Binding-site contacts:
Ligand atom O2P contacts residue ARG131 of chain 2.A at 2.8 Å (salt-bridge).
Ligand atom CD contacts residue TRP232 of chain 2.A at 3.4 Å (hydrophobic).
Ligand atom O1P contacts residue TYR132 of chain 2.A at 3.8 Å.
Ligand atom O3P contacts residue ARG131 of chain 2.A at 2.9 Å (salt-bridge).
Ligand atom NE2 contacts residue TRP232 of chain 2.A at 3.3 Å (h-bond).
Ligand atom C contacts residue ASN228 of chain 2.A at 3.8 Å.
Ligand atom O3P contacts residue ASN177 of chain 2.A at 3.8 Å.
Ligand atom CB contacts residue ASN177 of chain 2.A at 3.4 Å.
Ligand atom O1P contacts residue ARG58 of chain 2.A at 2.8 Å (salt-bridge).
Ligand atom CG contacts residue TRP232 of chain 2.A at 3.4 Å (hydrophobic).
Ligand atom N contacts residue LEU176 of chain 2.A at 3.5 Å.
Ligand atom O contacts residue VAL180 of chain 2.A at 3.5 Å.
Ligand atom CA contacts residue ASN177 of chain 2.A at 3.6 Å.
Ligand atom P contacts residue ARG58 of chain 2.A at 3.7 Å.
Ligand atom NE2 contacts residue LEU231 of chain 2.A at 3.3 Å.
Ligand atom CA contacts residue ASN177 of chain 2.A at 3.5 Å.
Ligand atom CB contacts residue ASN177 of chain 2.A at 3.4 Å.
Ligand atom O2P contacts residue ARG58 of chain 2.A at 3.0 Å (salt-bridge).
Ligand atom O contacts residue LEU224 of chain 2.A at 3.8 Å.
Ligand atom O contacts residue LEU176 of chain 2.A at 3.7 Å.
Ligand atom P contacts residue ARG131 of chain 2.A at 3.7 Å.
Ligand atom CB contacts residue GLY173 of chain 2.A at 3.8 Å.
Ligand atom N contacts residue ASN228 of chain 2.A at 3.0 Å (h-bond).
Ligand atom CD contacts residue GLU184 of chain 2.A at 3.4 Å.
Ligand atom C contacts residue ASN177 of chain 2.A at 3.6 Å.
Ligand atom CD contacts residue ILE221 of chain 2.A at 3.0 Å (hydrophobic).
Ligand atom CA contacts residue ASN228 of chain 2.A at 3.6 Å.
Ligand atom O contacts residue ASN228 of chain 2.A at 3.0 Å (h-bond).
Ligand atom CB contacts residue GLU184 of chain 2.A at 3.6 Å.
Ligand atom C contacts residue LEU231 of chain 2.A at 3.8 Å (hydrophobic).
Ligand atom C contacts residue LEU176 of chain 2.A at 3.5 Å (hydrophobic).
Ligand atom CD contacts residue TYR183 of chain 2.A at 3.8 Å (hydrophobic).
Ligand atom OE1 contacts residue GLU184 of chain 2.A at 2.7 Å (salt-bridge).
Ligand atom OE1 contacts residue TYR183 of chain 2.A at 3.3 Å.
Ligand atom O contacts residue LYS51 of chain 2.A at 3.7 Å.
Ligand atom CA contacts residue LEU176 of chain 2.A at 3.7 Å (hydrophobic).
Ligand atom CG contacts residue LEU220 of chain 2.A at 3.7 Å (hydrophobic).
Ligand atom P contacts residue TYR132 of chain 2.A at 3.7 Å.
Ligand atom N contacts residue ASN177 of chain 2.A at 2.7 Å (h-bond).
Ligand atom O3P contacts residue TYR132 of chain 2.A at 2.7 Å (h-bond).

The protein below binds the small molecule below.
Small molecule (SMILES): CCC[C@H](NC(=O)[C@H](CCC(N)=O)NC(=O)[C@@H](N)CCC)C(=O)N[C@@H](COP(=O)(O)O)C(=O)N[C@@H](C)C(=O)N1CCC[C@H]1C(=O)O

Sequence of chain 2.A:
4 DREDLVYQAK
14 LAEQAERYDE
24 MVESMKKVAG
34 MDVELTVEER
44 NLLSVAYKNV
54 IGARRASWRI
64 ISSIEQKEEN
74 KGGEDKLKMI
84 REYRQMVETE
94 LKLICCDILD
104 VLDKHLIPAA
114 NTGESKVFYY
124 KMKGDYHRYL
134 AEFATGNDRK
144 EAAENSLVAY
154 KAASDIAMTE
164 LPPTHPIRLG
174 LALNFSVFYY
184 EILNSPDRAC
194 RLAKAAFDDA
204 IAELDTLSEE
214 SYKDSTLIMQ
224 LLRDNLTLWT